Sequence of chain 1.A:
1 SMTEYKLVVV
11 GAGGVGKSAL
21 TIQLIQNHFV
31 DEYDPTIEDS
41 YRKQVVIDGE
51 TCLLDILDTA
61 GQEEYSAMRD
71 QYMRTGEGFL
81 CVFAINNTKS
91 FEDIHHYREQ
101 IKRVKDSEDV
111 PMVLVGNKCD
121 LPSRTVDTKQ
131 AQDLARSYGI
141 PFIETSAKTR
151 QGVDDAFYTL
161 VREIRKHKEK

Binding-site contacts:
Ligand atom C16 contacts residue THR36 of chain 1.A at 3.4 Å.
Ligand atom O1 contacts residue HIS127 of chain 1.D at 3.2 Å.
Ligand atom O1 contacts residue ALA102 of chain 1.D at 3.1 Å.
Ligand atom C31 contacts residue MET68 of chain 1.A at 3.5 Å (hydrophobic).
Ligand atom N1 contacts residue ARG56 of chain 1.D at 3.6 Å (salt-bridge).
Ligand atom N3 contacts residue ASN103 of chain 1.D at 2.9 Å (h-bond).
Ligand atom C17 contacts residue ILE37 of chain 1.A at 3.4 Å (hydrophobic).
Ligand atom C8 contacts residue ASN103 of chain 1.D at 3.4 Å.
Ligand atom C7 contacts residue ASN103 of chain 1.D at 3.6 Å.
Ligand atom S1 contacts residue GLN62 of chain 1.A at 3.6 Å (h-bond).
Ligand atom C12 contacts residue GLN112 of chain 1.D at 3.6 Å.
Ligand atom C40 contacts residue MET68 of chain 1.A at 3.5 Å (hydrophobic).
Ligand atom C22 contacts residue ILE37 of chain 1.A at 3.6 Å (hydrophobic).
Ligand atom C31 contacts residue PHE61 of chain 1.D at 3.5 Å (hydrophobic).
Ligand atom C18 contacts residue TYR65 of chain 1.A at 3.4 Å (hydrophobic).
Ligand atom C44 contacts residue PHE61 of chain 1.D at 3.6 Å (hydrophobic).
Ligand atom C3 contacts residue GLN64 of chain 1.D at 3.6 Å.
Ligand atom S1 contacts residue PRO35 of chain 1.A at 3.5 Å.
Ligand atom C11 contacts residue PRO35 of chain 1.A at 3.6 Å (hydrophobic).
Ligand atom N1 contacts residue GLN64 of chain 1.D at 2.9 Å (h-bond).
Ligand atom O3 contacts residue ALA104 of chain 1.D at 3.6 Å.
Ligand atom C9 contacts residue GLN112 of chain 1.D at 3.5 Å.
Ligand atom C30 contacts residue ARG149 of chain 1.D at 3.4 Å.
Ligand atom C11 contacts residue TYR33 of chain 1.A at 3.6 Å (hydrophobic).
Ligand atom O1 contacts residue ASN103 of chain 1.D at 2.9 Å (h-bond).
Ligand atom C42 contacts residue TYR65 of chain 1.A at 3.5 Å (hydrophobic).
Ligand atom N2 contacts residue GLN64 of chain 1.D at 3.2 Å (h-bond).
Ligand atom C22 contacts residue ALA60 of chain 1.A at 3.7 Å (hydrophobic).
Ligand atom C24 contacts residue TYR65 of chain 1.A at 3.6 Å (hydrophobic).
Ligand atom N7 contacts residue MET68 of chain 1.A at 3.6 Å.
Ligand atom C19 contacts residue TYR65 of chain 1.A at 3.5 Å (hydrophobic).
Ligand atom C22 contacts residue THR36 of chain 1.A at 3.4 Å.
Ligand atom C3 contacts residue PHE114 of chain 1.D at 3.3 Å (hydrophobic).
Ligand atom C15 contacts residue ILE37 of chain 1.A at 3.6 Å (hydrophobic).
Ligand atom O6 contacts residue ARG56 of chain 1.D at 3.3 Å.
Ligand atom C21 contacts residue ALA60 of chain 1.A at 3.6 Å (hydrophobic).
Ligand atom C4 contacts residue PHE114 of chain 1.D at 3.5 Å (hydrophobic).
Ligand atom O2 contacts residue GLN64 of chain 1.D at 3.0 Å (h-bond).
Ligand atom O2 contacts residue ARG56 of chain 1.D at 2.9 Å (salt-bridge).
Ligand atom C32 contacts residue MET68 of chain 1.A at 3.5 Å (hydrophobic).

The small molecule below binds the protein below.
Small molecule (SMILES): CCn1c(-c2cc(N3CCN(C4CC4)CC3)cnc2[C@H](C)OC)c2c3cc(ccc31)-c1csc(n1)C[C@H](NC(=O)C1[C@H]3COC[C@@H]13)C(=O)N1CCC[C@H](N1)C(=O)OCC(C)(C)C2

Sequence of chain 1.D:
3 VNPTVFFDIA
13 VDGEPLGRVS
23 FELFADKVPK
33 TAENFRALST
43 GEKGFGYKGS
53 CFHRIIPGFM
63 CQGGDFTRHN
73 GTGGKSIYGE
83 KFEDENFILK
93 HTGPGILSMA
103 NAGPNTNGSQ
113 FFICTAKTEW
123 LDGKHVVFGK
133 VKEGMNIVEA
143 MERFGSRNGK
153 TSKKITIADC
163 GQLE